Binding-site contacts:
Ligand atom O6 contacts residue LYS218 of chain 1.A at 4.0 Å.
Ligand atom O5 contacts residue ASN223 of chain 1.A at 2.4 Å (h-bond).
Ligand atom O3 contacts residue ASN223 of chain 1.A at 4.4 Å.
Ligand atom O6 contacts residue GLU215 of chain 1.A at 2.7 Å (salt-bridge).
Ligand atom C4 contacts residue ASN223 of chain 1.A at 4.0 Å.
Ligand atom C3 contacts residue ASN223 of chain 1.A at 3.5 Å.
Ligand atom C6 contacts residue GLU215 of chain 1.A at 2.8 Å.
Ligand atom C8 contacts residue ASN223 of chain 1.A at 3.7 Å.
Ligand atom C1 contacts residue ASN223 of chain 1.A at 1.4 Å.
Ligand atom O7 contacts residue ASN223 of chain 1.A at 3.5 Å (h-bond).
Ligand atom C7 contacts residue ASN223 of chain 1.A at 3.0 Å.
Ligand atom N2 contacts residue ASN223 of chain 1.A at 2.8 Å (h-bond).
Ligand atom C5 contacts residue GLU215 of chain 1.A at 4.3 Å.
Ligand atom C5 contacts residue ASN223 of chain 1.A at 3.6 Å.
Ligand atom C2 contacts residue ASN223 of chain 1.A at 2.1 Å.

Sequence of chain 1.A:
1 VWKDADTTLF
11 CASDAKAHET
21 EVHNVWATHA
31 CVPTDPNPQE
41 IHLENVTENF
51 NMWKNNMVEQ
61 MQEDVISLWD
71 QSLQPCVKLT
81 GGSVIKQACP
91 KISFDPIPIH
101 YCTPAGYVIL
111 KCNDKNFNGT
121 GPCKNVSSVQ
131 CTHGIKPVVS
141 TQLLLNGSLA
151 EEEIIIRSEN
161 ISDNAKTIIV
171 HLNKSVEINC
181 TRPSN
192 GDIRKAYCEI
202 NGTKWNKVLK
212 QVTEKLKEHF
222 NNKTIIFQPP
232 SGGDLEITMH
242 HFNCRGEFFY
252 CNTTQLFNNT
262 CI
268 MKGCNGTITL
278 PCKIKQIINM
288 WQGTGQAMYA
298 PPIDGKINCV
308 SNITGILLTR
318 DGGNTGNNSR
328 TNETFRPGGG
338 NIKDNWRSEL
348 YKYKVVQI

The protein below binds the small molecule below.
Small molecule (SMILES): CC(=O)N[C@@H]1[C@@H](O)[C@H](O)[C@@H](CO)O[C@H]1O